Binding-site contacts:
Ligand atom O5 contacts residue GLU409 of chain 2.A at 2.5 Å (salt-bridge).
Ligand atom C5 contacts residue GLU409 of chain 2.A at 3.0 Å.
Ligand atom C2 contacts residue GLU409 of chain 2.A at 2.7 Å.
Ligand atom C3 contacts residue TRP457 of chain 2.A at 3.5 Å (hydrophobic).
Ligand atom C2 contacts residue GLN187 of chain 2.A at 3.8 Å.
Ligand atom C6 contacts residue TRP457 of chain 2.A at 3.7 Å (hydrophobic).
Ligand atom C3 contacts residue GLN39 of chain 2.A at 3.7 Å.
Ligand atom O6 contacts residue PHE473 of chain 2.A at 3.8 Å.
Ligand atom O4 contacts residue GLN39 of chain 2.A at 3.0 Å (h-bond).
Ligand atom C6 contacts residue GLU464 of chain 2.A at 3.5 Å.
Ligand atom C4 contacts residue TRP457 of chain 2.A at 3.7 Å (hydrophobic).
Ligand atom O5 contacts residue GLN187 of chain 2.A at 4.1 Å.
Ligand atom F2 contacts residue HIS141 of chain 2.A at 3.1 Å.
Ligand atom O6 contacts residue GLU464 of chain 2.A at 2.5 Å (salt-bridge).
Ligand atom O5 contacts residue TYR330 of chain 2.A at 3.0 Å (h-bond).
Ligand atom C6 contacts residue PHE473 of chain 2.A at 3.6 Å (hydrophobic).
Ligand atom O6 contacts residue ASC1 of chain 2.K at 3.1 Å (h-bond).
Ligand atom C2 contacts residue ASN186 of chain 2.A at 4.1 Å.
Ligand atom C2 contacts residue HIS141 of chain 2.A at 4.0 Å.
Ligand atom C1 contacts residue TYR330 of chain 2.A at 3.3 Å (hydrophobic).
Ligand atom C6 contacts residue ASC1 of chain 2.K at 3.7 Å.
Ligand atom C1 contacts residue GLU409 of chain 2.A at 1.6 Å.
Ligand atom C3 contacts residue GLU409 of chain 2.A at 3.2 Å.
Ligand atom F2 contacts residue GLN187 of chain 2.A at 3.7 Å.
Ligand atom C4 contacts residue GLN39 of chain 2.A at 4.1 Å.
Ligand atom F2 contacts residue GLU409 of chain 2.A at 2.7 Å.
Ligand atom O4 contacts residue GLU464 of chain 2.A at 2.6 Å (salt-bridge).
Ligand atom F2 contacts residue ASN186 of chain 2.A at 2.9 Å.
Ligand atom C5 contacts residue TYR330 of chain 2.A at 3.2 Å (hydrophobic).
Ligand atom O3 contacts residue TRP457 of chain 2.A at 3.8 Å.
Ligand atom C4 contacts residue GLU464 of chain 2.A at 3.6 Å.
Ligand atom O3 contacts residue HIS141 of chain 2.A at 3.0 Å (h-bond).
Ligand atom O4 contacts residue TRP457 of chain 2.A at 3.0 Å.
Ligand atom O3 contacts residue PHE465 of chain 2.A at 3.3 Å.
Ligand atom C1 contacts residue GLN187 of chain 2.A at 3.3 Å.
Ligand atom C4 contacts residue GLU409 of chain 2.A at 3.8 Å.
Ligand atom C3 contacts residue HIS141 of chain 2.A at 3.9 Å.
Ligand atom O3 contacts residue GLN39 of chain 2.A at 2.7 Å (h-bond).
Ligand atom C6 contacts residue TYR330 of chain 2.A at 3.5 Å (hydrophobic).
Ligand atom C5 contacts residue TRP457 of chain 2.A at 3.4 Å (hydrophobic).

A small-molecule ligand and the protein it binds are described below.
Small molecule (SMILES): OC[C@H]1O[C@H](O)[C@H](F)[C@@H](O)[C@@H]1O

Sequence of chain 2.A:
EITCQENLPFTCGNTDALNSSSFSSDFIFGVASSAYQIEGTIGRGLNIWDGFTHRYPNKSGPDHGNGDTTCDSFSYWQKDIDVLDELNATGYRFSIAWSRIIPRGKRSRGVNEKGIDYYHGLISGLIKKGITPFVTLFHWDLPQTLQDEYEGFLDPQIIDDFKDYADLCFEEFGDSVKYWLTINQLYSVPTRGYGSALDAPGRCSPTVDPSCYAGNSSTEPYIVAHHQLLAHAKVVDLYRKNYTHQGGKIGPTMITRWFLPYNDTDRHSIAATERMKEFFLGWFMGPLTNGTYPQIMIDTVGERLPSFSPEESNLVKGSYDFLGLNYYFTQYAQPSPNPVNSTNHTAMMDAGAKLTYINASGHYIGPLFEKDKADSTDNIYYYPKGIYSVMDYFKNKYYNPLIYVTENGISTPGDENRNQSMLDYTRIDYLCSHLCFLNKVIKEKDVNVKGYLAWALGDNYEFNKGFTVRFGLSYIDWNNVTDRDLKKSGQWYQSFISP